Sequence of chain 1.B:
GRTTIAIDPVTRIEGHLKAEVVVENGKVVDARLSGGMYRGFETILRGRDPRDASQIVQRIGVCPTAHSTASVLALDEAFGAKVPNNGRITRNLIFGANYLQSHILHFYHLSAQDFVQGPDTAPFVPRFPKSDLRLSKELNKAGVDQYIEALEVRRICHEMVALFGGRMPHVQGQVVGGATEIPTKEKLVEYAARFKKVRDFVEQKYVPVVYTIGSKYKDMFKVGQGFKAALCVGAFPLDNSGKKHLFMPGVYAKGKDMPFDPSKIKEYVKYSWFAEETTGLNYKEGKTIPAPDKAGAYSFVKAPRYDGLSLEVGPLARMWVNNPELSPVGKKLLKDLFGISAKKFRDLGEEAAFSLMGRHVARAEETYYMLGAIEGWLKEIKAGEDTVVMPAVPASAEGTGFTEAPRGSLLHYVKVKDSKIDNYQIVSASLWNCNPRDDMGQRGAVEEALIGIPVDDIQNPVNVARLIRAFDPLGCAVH

Binding-site contacts:
Ligand atom C2 contacts residue ALA409 of chain 1.B at 3.5 Å (hydrophobic).
Ligand atom FE contacts residue CYS67 of chain 1.B at 2.2 Å.
Ligand atom C1 contacts residue CYS67 of chain 1.B at 4.0 Å (hydrophobic).
Ligand atom C3 contacts residue CYS481 of chain 1.B at 3.2 Å (hydrophobic).
Ligand atom C3 contacts residue ALA409 of chain 1.B at 3.4 Å (hydrophobic).
Ligand atom FE contacts residue CYS481 of chain 1.B at 2.3 Å.
Ligand atom N1 contacts residue ARG411 of chain 1.B at 3.7 Å.
Ligand atom O3 contacts residue ALA409 of chain 1.B at 3.3 Å.
Ligand atom N1 contacts residue NI1 of chain 1.G at 4.1 Å.
Ligand atom O3 contacts residue ALA433 of chain 1.B at 3.6 Å (h-bond).
Ligand atom N2 contacts residue ARG411 of chain 1.B at 3.0 Å (salt-bridge).
Ligand atom C3 contacts residue HIS71 of chain 1.B at 3.8 Å.
Ligand atom C2 contacts residue CYS481 of chain 1.B at 4.1 Å (hydrophobic).
Ligand atom N2 contacts residue PRO410 of chain 1.B at 3.3 Å.
Ligand atom N1 contacts residue SER434 of chain 1.B at 2.7 Å (h-bond).
Ligand atom N1 contacts residue ALA433 of chain 1.B at 3.5 Å.
Ligand atom C1 contacts residue ARG411 of chain 1.B at 3.9 Å.
Ligand atom O3 contacts residue CYS481 of chain 1.B at 4.1 Å.
Ligand atom C2 contacts residue CYS67 of chain 1.B at 3.0 Å (hydrophobic).
Ligand atom C1 contacts residue CYS481 of chain 1.B at 3.0 Å (hydrophobic).
Ligand atom FE contacts residue HIS71 of chain 1.B at 4.2 Å.
Ligand atom C1 contacts residue SER434 of chain 1.B at 3.8 Å.
Ligand atom N1 contacts residue CYS481 of chain 1.B at 3.4 Å.
Ligand atom N2 contacts residue ALA409 of chain 1.B at 3.3 Å.
Ligand atom O3 contacts residue LEU414 of chain 1.B at 3.6 Å.
Ligand atom N2 contacts residue CYS67 of chain 1.B at 3.4 Å.
Ligand atom C1 contacts residue PSW478 of chain 1.B at 3.0 Å.
Ligand atom N2 contacts residue PSW478 of chain 1.B at 4.0 Å.
Ligand atom C2 contacts residue NI1 of chain 1.G at 3.4 Å.
Ligand atom O3 contacts residue SER432 of chain 1.B at 3.8 Å.
Ligand atom C2 contacts residue ARG411 of chain 1.B at 3.7 Å.
Ligand atom C3 contacts residue ALA433 of chain 1.B at 4.1 Å (hydrophobic).
Ligand atom C2 contacts residue PSW478 of chain 1.B at 3.6 Å.
Ligand atom FE contacts residue PSW478 of chain 1.B at 3.5 Å.
Ligand atom C3 contacts residue CYS67 of chain 1.B at 3.5 Å (hydrophobic).
Ligand atom C1 contacts residue ALA433 of chain 1.B at 3.9 Å (hydrophobic).
Ligand atom FE contacts residue NI1 of chain 1.G at 2.4 Å.
Ligand atom C1 contacts residue NI1 of chain 1.G at 3.2 Å.
Ligand atom O3 contacts residue HIS71 of chain 1.B at 4.0 Å.
Ligand atom N1 contacts residue PSW478 of chain 1.B at 3.1 Å (h-bond).

This protein binds this small molecule.
Small molecule (SMILES): N#C[Fe](=C=O)C#N